Binding-site contacts:
Ligand atom C2 contacts residue ASN91 of chain 1.C at 2.5 Å.
Ligand atom O7 contacts residue GLY90 of chain 1.C at 4.1 Å.
Ligand atom C7 contacts residue ASN91 of chain 1.C at 3.2 Å.
Ligand atom C3 contacts residue ASN91 of chain 1.C at 3.8 Å.
Ligand atom C1 contacts residue ASN91 of chain 1.C at 1.4 Å.
Ligand atom O5 contacts residue ASN91 of chain 1.C at 2.4 Å (h-bond).
Ligand atom C4 contacts residue ASN91 of chain 1.C at 4.2 Å.
Ligand atom N2 contacts residue ASN91 of chain 1.C at 2.9 Å (h-bond).
Ligand atom O7 contacts residue ASN91 of chain 1.C at 3.2 Å (h-bond).
Ligand atom C7 contacts residue GLY90 of chain 1.C at 4.2 Å.
Ligand atom C8 contacts residue GLY90 of chain 1.C at 4.1 Å.
Ligand atom C8 contacts residue ASN91 of chain 1.C at 4.4 Å.
Ligand atom C5 contacts residue ASN91 of chain 1.C at 3.7 Å.

A small-molecule ligand and the protein it binds are described below.
Small molecule (SMILES): CC(=O)N[C@@H]1[C@@H](O)[C@H](O)[C@@H](CO)O[C@H]1O

Sequence of chain 1.C:
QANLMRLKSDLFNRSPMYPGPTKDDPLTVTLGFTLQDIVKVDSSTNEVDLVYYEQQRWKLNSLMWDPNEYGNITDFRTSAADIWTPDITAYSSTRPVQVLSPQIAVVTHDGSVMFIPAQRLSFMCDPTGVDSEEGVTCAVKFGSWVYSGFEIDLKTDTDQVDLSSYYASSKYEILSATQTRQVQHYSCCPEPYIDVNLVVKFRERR